This protein binds this small molecule.
Small molecule (SMILES): NC[C@H]1O[C@H](O[C@H]2[C@H](O)[C@@H](O[C@H]3O[C@H](CO)[C@@H](O)[C@H](N)[C@H]3O)[C@H](N)C[C@@H]2N)[C@H](O)[C@@H](O)[C@@H]1O

Binding-site contacts:
Ligand atom C13 contacts residue SER3 of chain 1.F at 3.6 Å.
Ligand atom C15 contacts residue ASN235 of chain 1.E at 3.5 Å.
Ligand atom O8 contacts residue GLN36 of chain 1.E at 2.7 Å (h-bond).
Ligand atom N3 contacts residue PHE167 of chain 1.E at 3.7 Å.
Ligand atom C11 contacts residue ASP269 of chain 1.E at 3.4 Å.
Ligand atom C5 contacts residue PHE272 of chain 1.E at 3.4 Å (hydrophobic).
Ligand atom O14 contacts residue CYS236 of chain 1.E at 3.8 Å.
Ligand atom O13 contacts residue ASP166 of chain 1.E at 3.6 Å.
Ligand atom C14 contacts residue ASP168 of chain 1.E at 3.8 Å.
Ligand atom C8 contacts residue ASP166 of chain 1.E at 3.6 Å.
Ligand atom C12 contacts residue GLU270 of chain 1.E at 3.4 Å.
Ligand atom C7 contacts residue ASP168 of chain 1.E at 3.8 Å.
Ligand atom C6 contacts residue PHE272 of chain 1.E at 3.1 Å (hydrophobic).
Ligand atom C18 contacts residue HIS4 of chain 1.F at 3.4 Å.
Ligand atom C15 contacts residue ASP168 of chain 1.E at 3.5 Å.
Ligand atom N2 contacts residue ASP269 of chain 1.E at 2.8 Å (salt-bridge).
Ligand atom C7 contacts residue GLU270 of chain 1.E at 3.6 Å.
Ligand atom N3 contacts residue ASP168 of chain 1.E at 2.9 Å (salt-bridge).
Ligand atom N4 contacts residue ASP168 of chain 1.E at 3.6 Å.
Ligand atom N1 contacts residue PHE272 of chain 1.E at 3.0 Å (h-bond).
Ligand atom C10 contacts residue ASP166 of chain 1.E at 3.4 Å.
Ligand atom C4 contacts residue GLN36 of chain 1.E at 3.7 Å.
Ligand atom O13 contacts residue ASP168 of chain 1.E at 3.0 Å (salt-bridge).
Ligand atom C12 contacts residue ASP166 of chain 1.E at 3.8 Å.
Ligand atom C3 contacts residue ASP199 of chain 1.E at 3.5 Å.
Ligand atom O14 contacts residue ASN235 of chain 1.E at 3.3 Å (h-bond).
Ligand atom C7 contacts residue ASP166 of chain 1.E at 3.6 Å.
Ligand atom N3 contacts residue GLU270 of chain 1.E at 2.8 Å (salt-bridge).
Ligand atom O7 contacts residue ASP199 of chain 1.E at 2.6 Å (salt-bridge).
Ligand atom O11 contacts residue ASP168 of chain 1.E at 3.6 Å.
Ligand atom O15 contacts residue HIS4 of chain 1.F at 3.1 Å (h-bond).
Ligand atom O8 contacts residue ARG220 of chain 1.E at 3.5 Å (salt-bridge).
Ligand atom O12 contacts residue SER3 of chain 1.F at 3.0 Å (h-bond).
Ligand atom O8 contacts residue PHE272 of chain 1.E at 3.6 Å.
Ligand atom O5 contacts residue ASP166 of chain 1.E at 3.9 Å.
Ligand atom C9 contacts residue ASP166 of chain 1.E at 3.8 Å.
Ligand atom O13 contacts residue PHE167 of chain 1.E at 3.7 Å.
Ligand atom C12 contacts residue ASP269 of chain 1.E at 3.6 Å.
Ligand atom N3 contacts residue ASP166 of chain 1.E at 2.8 Å (salt-bridge).
Ligand atom N2 contacts residue PHE272 of chain 1.E at 2.7 Å (h-bond).

Sequence of chain 1.E:
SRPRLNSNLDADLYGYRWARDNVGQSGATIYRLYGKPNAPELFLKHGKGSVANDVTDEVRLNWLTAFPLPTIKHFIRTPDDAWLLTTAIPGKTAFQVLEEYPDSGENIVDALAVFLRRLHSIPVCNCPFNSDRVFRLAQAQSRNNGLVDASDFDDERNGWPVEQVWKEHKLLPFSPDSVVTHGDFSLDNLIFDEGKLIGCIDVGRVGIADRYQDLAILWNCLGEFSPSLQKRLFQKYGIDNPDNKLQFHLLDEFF

Sequence of chain 1.F:
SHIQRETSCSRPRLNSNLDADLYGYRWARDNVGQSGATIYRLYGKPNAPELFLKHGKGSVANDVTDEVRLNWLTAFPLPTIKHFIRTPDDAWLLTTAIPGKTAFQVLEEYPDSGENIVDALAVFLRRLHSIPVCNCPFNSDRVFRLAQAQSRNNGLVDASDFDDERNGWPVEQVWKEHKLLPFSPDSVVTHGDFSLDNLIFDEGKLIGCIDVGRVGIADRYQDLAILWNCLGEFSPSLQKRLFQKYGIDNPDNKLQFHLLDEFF